The protein below binds the small molecule below.
Small molecule (SMILES): Clc1cnc(NC2CCOCC2)nc1

Binding-site contacts:
Ligand atom C5 contacts residue ALA60 of chain 1.A at 4.3 Å (hydrophobic).
Ligand atom N4 contacts residue LEU115 of chain 1.A at 3.9 Å.
Ligand atom O10 contacts residue THR118 of chain 1.A at 3.7 Å.
Ligand atom C2 contacts residue ALA60 of chain 1.A at 3.6 Å (hydrophobic).
Ligand atom C11 contacts residue LYS122 of chain 1.A at 3.7 Å.
Ligand atom C9 contacts residue LYS122 of chain 1.A at 3.4 Å.
Ligand atom O10 contacts residue GLU117 of chain 1.A at 3.9 Å.
Ligand atom N4 contacts residue ALA60 of chain 1.A at 3.8 Å.
Ligand atom N4 contacts residue LEU164 of chain 1.A at 4.3 Å.
Ligand atom C9 contacts residue ILE39 of chain 1.A at 4.3 Å (hydrophobic).
Ligand atom C14 contacts residue LEU164 of chain 1.A at 4.2 Å (hydrophobic).
Ligand atom C11 contacts residue ASP119 of chain 1.A at 3.5 Å.
Ligand atom CL1 contacts residue ALA60 of chain 1.A at 4.1 Å.
Ligand atom C5 contacts residue MET116 of chain 1.A at 3.8 Å (hydrophobic).
Ligand atom C8 contacts residue MET116 of chain 1.A at 3.5 Å (hydrophobic).
Ligand atom C12 contacts residue ASP119 of chain 1.A at 4.2 Å.
Ligand atom N4 contacts residue ASP114 of chain 1.A at 3.7 Å.
Ligand atom N6 contacts residue MET116 of chain 1.A at 3.0 Å (h-bond).
Ligand atom C7 contacts residue MET116 of chain 1.A at 3.7 Å (hydrophobic).
Ligand atom N6 contacts residue LEU115 of chain 1.A at 4.1 Å.
Ligand atom C5 contacts residue LEU164 of chain 1.A at 4.3 Å (hydrophobic).
Ligand atom C3 contacts residue ALA60 of chain 1.A at 3.3 Å (hydrophobic).
Ligand atom C3 contacts residue ASP114 of chain 1.A at 3.1 Å.
Ligand atom C14 contacts residue ALA60 of chain 1.A at 4.2 Å (hydrophobic).
Ligand atom C2 contacts residue ASP114 of chain 1.A at 4.2 Å.
Ligand atom C3 contacts residue MET116 of chain 1.A at 3.8 Å (hydrophobic).
Ligand atom C5 contacts residue LEU115 of chain 1.A at 4.3 Å (hydrophobic).
Ligand atom C9 contacts residue GLU117 of chain 1.A at 3.9 Å.
Ligand atom C3 contacts residue LEU164 of chain 1.A at 3.7 Å (hydrophobic).
Ligand atom C12 contacts residue LEU164 of chain 1.A at 4.2 Å (hydrophobic).
Ligand atom C8 contacts residue GLU117 of chain 1.A at 3.7 Å.
Ligand atom N13 contacts residue LEU164 of chain 1.A at 4.2 Å.
Ligand atom N4 contacts residue MET116 of chain 1.A at 3.0 Å (h-bond).
Ligand atom O10 contacts residue LYS122 of chain 1.A at 3.1 Å (salt-bridge).
Ligand atom C11 contacts residue THR118 of chain 1.A at 4.0 Å.
Ligand atom CL1 contacts residue GLN113 of chain 1.A at 3.1 Å.
Ligand atom CL1 contacts residue LEU164 of chain 1.A at 3.9 Å.
Ligand atom C2 contacts residue LEU164 of chain 1.A at 3.7 Å (hydrophobic).
Ligand atom C3 contacts residue LEU115 of chain 1.A at 4.2 Å (hydrophobic).
Ligand atom C12 contacts residue THR118 of chain 1.A at 3.8 Å.

Sequence of chain 1.A:
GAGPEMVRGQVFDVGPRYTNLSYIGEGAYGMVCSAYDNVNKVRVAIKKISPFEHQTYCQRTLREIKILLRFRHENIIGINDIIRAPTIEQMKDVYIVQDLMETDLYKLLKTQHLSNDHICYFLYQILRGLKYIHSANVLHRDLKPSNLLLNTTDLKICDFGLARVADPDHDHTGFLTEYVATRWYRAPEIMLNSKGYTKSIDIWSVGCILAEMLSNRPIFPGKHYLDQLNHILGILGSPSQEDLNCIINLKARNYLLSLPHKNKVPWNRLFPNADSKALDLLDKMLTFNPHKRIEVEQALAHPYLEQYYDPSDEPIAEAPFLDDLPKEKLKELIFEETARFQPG